A small-molecule ligand and the protein it binds are described below.
Small molecule (SMILES): CO[P](=O)(O)O[C@H]1[C@@H](O)[C@H](n2ccc(=O)[nH]c2=O)O[C@@H]1COP(=O)(O)O

Binding-site contacts:
Ligand atom C1' contacts residue ARG125 of chain 1.G at 4.5 Å.
Ligand atom C5' contacts residue MET76 of chain 1.G at 4.1 Å (hydrophobic).
Ligand atom C4 contacts residue ARG125 of chain 1.G at 3.4 Å.
Ligand atom C2' contacts residue ARG125 of chain 1.G at 3.9 Å.
Ligand atom O2 contacts residue ARG125 of chain 1.G at 4.2 Å.
Ligand atom C3' contacts residue ARG125 of chain 1.G at 3.4 Å.
Ligand atom C4 contacts residue SER17 of chain 1.OB at 4.1 Å.
Ligand atom O4 contacts residue ARG125 of chain 1.G at 3.7 Å.
Ligand atom P contacts residue ARG131 of chain 1.G at 3.4 Å.
Ligand atom O4 contacts residue THR21 of chain 1.OB at 4.3 Å.
Ligand atom OP1 contacts residue ARG131 of chain 1.G at 3.1 Å (salt-bridge).
Ligand atom C4' contacts residue ARG125 of chain 1.G at 4.4 Å.
Ligand atom P contacts residue ILE23 of chain 1.OB at 4.2 Å.
Ligand atom OP3 contacts residue ILE23 of chain 1.OB at 3.7 Å.
Ligand atom P contacts residue ARG125 of chain 1.G at 3.7 Å.
Ligand atom OP2 contacts residue SER77 of chain 1.G at 3.8 Å.
Ligand atom OP3 contacts residue SER77 of chain 1.G at 4.0 Å.
Ligand atom O3' contacts residue ARG125 of chain 1.G at 4.0 Å.
Ligand atom OP3 contacts residue ARG125 of chain 1.G at 3.1 Å.
Ligand atom N3 contacts residue ASN16 of chain 1.OB at 3.2 Å (h-bond).
Ligand atom O2 contacts residue ASN16 of chain 1.OB at 3.3 Å (h-bond).
Ligand atom N3 contacts residue SER17 of chain 1.OB at 4.4 Å.
Ligand atom C4 contacts residue ASN16 of chain 1.OB at 4.2 Å.
Ligand atom C6 contacts residue ARG125 of chain 1.G at 3.7 Å.
Ligand atom N3 contacts residue ARG125 of chain 1.G at 3.6 Å (salt-bridge).
Ligand atom OP1 contacts residue ILE23 of chain 1.OB at 3.7 Å.
Ligand atom O5' contacts residue ARG131 of chain 1.G at 2.7 Å (salt-bridge).
Ligand atom O4 contacts residue ASN16 of chain 1.OB at 4.3 Å.
Ligand atom O5' contacts residue ARG125 of chain 1.G at 3.2 Å (salt-bridge).
Ligand atom C2 contacts residue ASN16 of chain 1.OB at 3.6 Å.
Ligand atom O4 contacts residue SER17 of chain 1.OB at 3.2 Å.
Ligand atom C2 contacts residue ARG125 of chain 1.G at 4.0 Å.
Ligand atom N1 contacts residue ARG125 of chain 1.G at 3.9 Å.
Ligand atom C5' contacts residue ARG131 of chain 1.G at 3.5 Å.
Ligand atom OP1 contacts residue ARG125 of chain 1.G at 2.8 Å (salt-bridge).
Ligand atom OP2 contacts residue ARG131 of chain 1.G at 3.7 Å.
Ligand atom C5 contacts residue ARG125 of chain 1.G at 3.6 Å.
Ligand atom OP2 contacts residue ILE23 of chain 1.OB at 4.5 Å.
Ligand atom C5' contacts residue ARG125 of chain 1.G at 4.3 Å.
Ligand atom C5 contacts residue THR21 of chain 1.OB at 4.3 Å.

Sequence of chain 1.G:
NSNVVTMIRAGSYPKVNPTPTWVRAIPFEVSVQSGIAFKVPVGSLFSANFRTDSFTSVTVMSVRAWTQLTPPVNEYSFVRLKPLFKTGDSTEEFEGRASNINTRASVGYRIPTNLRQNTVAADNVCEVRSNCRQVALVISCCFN

Sequence of chain 1.OB:
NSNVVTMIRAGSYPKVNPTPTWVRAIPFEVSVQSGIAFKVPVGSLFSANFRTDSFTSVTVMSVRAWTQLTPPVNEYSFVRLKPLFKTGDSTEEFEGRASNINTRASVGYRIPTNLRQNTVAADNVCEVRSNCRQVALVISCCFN